This small molecule binds to this protein.
Small molecule (SMILES): CC(=O)N[C@@H]1[C@@H](O)[C@H](O)[C@@H](CO)O[C@H]1O

Sequence of chain 1.A:
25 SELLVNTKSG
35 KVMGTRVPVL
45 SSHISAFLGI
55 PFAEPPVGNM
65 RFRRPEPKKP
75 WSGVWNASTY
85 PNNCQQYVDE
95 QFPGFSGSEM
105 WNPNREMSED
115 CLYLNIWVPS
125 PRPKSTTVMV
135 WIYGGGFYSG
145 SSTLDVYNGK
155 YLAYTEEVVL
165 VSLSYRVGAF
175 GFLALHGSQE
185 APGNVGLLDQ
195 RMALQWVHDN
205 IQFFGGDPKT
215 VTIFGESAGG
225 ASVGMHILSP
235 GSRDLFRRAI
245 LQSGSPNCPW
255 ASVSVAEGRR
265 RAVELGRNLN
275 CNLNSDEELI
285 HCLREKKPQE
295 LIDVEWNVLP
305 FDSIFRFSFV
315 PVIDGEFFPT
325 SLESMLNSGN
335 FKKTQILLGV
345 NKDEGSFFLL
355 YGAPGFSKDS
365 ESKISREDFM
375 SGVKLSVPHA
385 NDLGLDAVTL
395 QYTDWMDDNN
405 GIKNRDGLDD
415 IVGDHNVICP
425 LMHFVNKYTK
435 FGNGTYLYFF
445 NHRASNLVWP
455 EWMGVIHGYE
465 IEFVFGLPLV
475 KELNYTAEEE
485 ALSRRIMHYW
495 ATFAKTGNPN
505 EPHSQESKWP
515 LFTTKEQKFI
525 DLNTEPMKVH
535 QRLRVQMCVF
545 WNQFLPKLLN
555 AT

Binding-site contacts:
Ligand atom C3 contacts residue ASN478 of chain 1.A at 3.8 Å.
Ligand atom N2 contacts residue GLU476 of chain 1.A at 4.2 Å.
Ligand atom C1 contacts residue ASN478 of chain 1.A at 1.4 Å.
Ligand atom C2 contacts residue ASN478 of chain 1.A at 2.4 Å.
Ligand atom N2 contacts residue ASN478 of chain 1.A at 2.9 Å (h-bond).
Ligand atom C4 contacts residue ASN478 of chain 1.A at 4.2 Å.
Ligand atom C7 contacts residue ASN478 of chain 1.A at 3.6 Å.
Ligand atom O5 contacts residue ASN478 of chain 1.A at 2.3 Å (h-bond).
Ligand atom O7 contacts residue ASN478 of chain 1.A at 3.9 Å.
Ligand atom C5 contacts residue ASN478 of chain 1.A at 3.6 Å.
Ligand atom C1 contacts residue GLU476 of chain 1.A at 3.9 Å.